Sequence of chain 1.A:
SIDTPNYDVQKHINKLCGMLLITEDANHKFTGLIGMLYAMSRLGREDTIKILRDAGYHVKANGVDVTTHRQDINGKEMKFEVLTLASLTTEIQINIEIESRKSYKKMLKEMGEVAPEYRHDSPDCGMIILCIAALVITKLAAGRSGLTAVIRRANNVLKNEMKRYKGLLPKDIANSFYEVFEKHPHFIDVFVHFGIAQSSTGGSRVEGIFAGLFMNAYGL

Binding-site contacts:
Ligand atom O2 contacts residue ARG105 of chain 1.A at 3.0 Å (salt-bridge).
Ligand atom N1 contacts residue TYR108 of chain 1.A at 3.7 Å.
Ligand atom N contacts residue TYR108 of chain 1.A at 3.5 Å.
Ligand atom C9 contacts residue ARG123 of chain 1.A at 3.9 Å.
Ligand atom C5 contacts residue HIS124 of chain 1.A at 3.7 Å.
Ligand atom C1 contacts residue HIS124 of chain 1.A at 3.9 Å.
Ligand atom CL contacts residue SER104 of chain 1.A at 3.4 Å.
Ligand atom C4 contacts residue HIS124 of chain 1.A at 3.3 Å.
Ligand atom CL contacts residue HIS124 of chain 1.A at 4.0 Å.
Ligand atom C3 contacts residue ARG105 of chain 1.A at 3.8 Å.
Ligand atom C2 contacts residue HIS124 of chain 1.A at 3.8 Å.
Ligand atom C7 contacts residue ARG105 of chain 1.A at 4.1 Å.
Ligand atom O contacts residue TYR108 of chain 1.A at 4.2 Å.
Ligand atom C1 contacts residue ARG105 of chain 1.A at 3.6 Å.
Ligand atom C contacts residue ARG105 of chain 1.A at 3.2 Å.
Ligand atom C1 contacts residue GLU101 of chain 1.A at 4.0 Å.
Ligand atom C2 contacts residue GLU101 of chain 1.A at 4.1 Å.
Ligand atom C6 contacts residue HIS124 of chain 1.A at 3.6 Å.
Ligand atom C10 contacts residue ARG123 of chain 1.A at 3.6 Å.
Ligand atom C7 contacts residue TYR108 of chain 1.A at 3.6 Å (hydrophobic).
Ligand atom C11 contacts residue TYR108 of chain 1.A at 3.9 Å (hydrophobic).
Ligand atom C2 contacts residue SER104 of chain 1.A at 4.2 Å.
Ligand atom C8 contacts residue TYR108 of chain 1.A at 4.0 Å (hydrophobic).
Ligand atom C2 contacts residue ARG105 of chain 1.A at 3.9 Å.
Ligand atom N1 contacts residue HIS124 of chain 1.A at 4.0 Å.
Ligand atom O1 contacts residue ARG123 of chain 1.A at 2.9 Å (salt-bridge).
Ligand atom O2 contacts residue TYR108 of chain 1.A at 3.8 Å.
Ligand atom C10 contacts residue TYR108 of chain 1.A at 4.1 Å (hydrophobic).
Ligand atom O3 contacts residue ARG105 of chain 1.A at 3.4 Å (salt-bridge).
Ligand atom C5 contacts residue ARG105 of chain 1.A at 3.7 Å.
Ligand atom C2 contacts residue MET23 of chain 1.A at 4.0 Å (hydrophobic).
Ligand atom C6 contacts residue TYR108 of chain 1.A at 3.7 Å (hydrophobic).
Ligand atom N1 contacts residue ARG123 of chain 1.A at 3.5 Å (salt-bridge).
Ligand atom CL contacts residue ARG105 of chain 1.A at 3.8 Å.
Ligand atom C9 contacts residue TYR108 of chain 1.A at 3.9 Å (hydrophobic).
Ligand atom C contacts residue HIS124 of chain 1.A at 3.8 Å.
Ligand atom C11 contacts residue ARG105 of chain 1.A at 3.2 Å.
Ligand atom CL contacts residue TYR108 of chain 1.A at 4.1 Å.
Ligand atom C3 contacts residue HIS124 of chain 1.A at 3.6 Å.
Ligand atom CL contacts residue ILE26 of chain 1.A at 4.0 Å.

A protein and the small-molecule ligand that binds it are described below.
Small molecule (SMILES): O=C(O)c1cc(C(=O)O)n(Cc2ccccc2Cl)n1